Sequence of chain 1.F:
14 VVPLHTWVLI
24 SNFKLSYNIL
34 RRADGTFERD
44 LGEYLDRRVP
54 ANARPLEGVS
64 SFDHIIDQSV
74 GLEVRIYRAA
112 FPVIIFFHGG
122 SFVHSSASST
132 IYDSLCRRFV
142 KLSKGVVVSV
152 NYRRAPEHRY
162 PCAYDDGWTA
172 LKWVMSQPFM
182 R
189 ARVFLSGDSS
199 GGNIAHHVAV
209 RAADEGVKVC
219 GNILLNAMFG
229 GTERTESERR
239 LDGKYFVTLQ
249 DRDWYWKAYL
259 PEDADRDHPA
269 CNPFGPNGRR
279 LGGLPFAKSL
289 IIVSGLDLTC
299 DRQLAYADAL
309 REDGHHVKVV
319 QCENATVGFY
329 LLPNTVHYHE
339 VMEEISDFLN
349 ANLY

Binding-site contacts:
Ligand atom O71 contacts residue SER122 of chain 1.F at 2.8 Å (h-bond).
Ligand atom C12 contacts residue PHE244 of chain 1.F at 3.7 Å (hydrophobic).
Ligand atom C17 contacts residue ASP249 of chain 1.F at 3.9 Å.
Ligand atom C7 contacts residue SER122 of chain 1.F at 3.2 Å.
Ligand atom O92 contacts residue VAL325 of chain 1.F at 4.0 Å.
Ligand atom C7 contacts residue SER197 of chain 1.F at 3.3 Å.
Ligand atom C2 contacts residue PHE26 of chain 1.F at 3.9 Å (hydrophobic).
Ligand atom C15 contacts residue SER122 of chain 1.F at 3.7 Å.
Ligand atom C13 contacts residue ARG250 of chain 1.F at 4.0 Å.
Ligand atom C17 contacts residue ARG250 of chain 1.F at 3.7 Å.
Ligand atom O72 contacts residue SER122 of chain 1.F at 3.2 Å (h-bond).
Ligand atom O91 contacts residue VAL325 of chain 1.F at 3.5 Å.
Ligand atom O91 contacts residue GLY326 of chain 1.F at 3.0 Å (h-bond).
Ligand atom O72 contacts residue SER197 of chain 1.F at 2.9 Å (h-bond).
Ligand atom O92 contacts residue ILE23 of chain 1.F at 3.9 Å.
Ligand atom C17 contacts residue ARG34 of chain 1.F at 3.7 Å.
Ligand atom C7 contacts residue GLY121 of chain 1.F at 4.1 Å.
Ligand atom O72 contacts residue ARG250 of chain 1.F at 3.9 Å.
Ligand atom C3 contacts residue LEU329 of chain 1.F at 4.0 Å (hydrophobic).
Ligand atom C17 contacts residue TYR30 of chain 1.F at 3.8 Å (hydrophobic).
Ligand atom C18 contacts residue TYR328 of chain 1.F at 3.6 Å (hydrophobic).
Ligand atom C3 contacts residue TYR133 of chain 1.F at 3.4 Å (hydrophobic).
Ligand atom C4 contacts residue TYR133 of chain 1.F at 4.0 Å (hydrophobic).
Ligand atom C16 contacts residue ARG250 of chain 1.F at 3.5 Å.
Ligand atom C14 contacts residue VAL245 of chain 1.F at 3.9 Å (hydrophobic).
Ligand atom O31 contacts residue GLY121 of chain 1.F at 4.1 Å.
Ligand atom C1 contacts residue PHE26 of chain 1.F at 3.4 Å (hydrophobic).
Ligand atom O71 contacts residue GLY121 of chain 1.F at 3.0 Å (h-bond).
Ligand atom C15 contacts residue ARG250 of chain 1.F at 3.5 Å.
Ligand atom O31 contacts residue ILE132 of chain 1.F at 3.5 Å.
Ligand atom C17 contacts residue TYR253 of chain 1.F at 3.5 Å (hydrophobic).
Ligand atom C18 contacts residue SER197 of chain 1.F at 3.9 Å.
Ligand atom C14 contacts residue ARG250 of chain 1.F at 4.0 Å.
Ligand atom C2 contacts residue ILE132 of chain 1.F at 3.8 Å (hydrophobic).
Ligand atom O71 contacts residue SER197 of chain 1.F at 3.1 Å (h-bond).
Ligand atom C18 contacts residue TYR133 of chain 1.F at 3.5 Å (hydrophobic).
Ligand atom C18 contacts residue ASP196 of chain 1.F at 3.4 Å.
Ligand atom C3 contacts residue ILE132 of chain 1.F at 3.8 Å (hydrophobic).
Ligand atom C11 contacts residue ILE23 of chain 1.F at 3.8 Å (hydrophobic).
Ligand atom O31 contacts residue TYR133 of chain 1.F at 2.7 Å (h-bond).

The protein below binds the small molecule below.
Small molecule (SMILES): C=C1C[C@]23C[C@H]1CC[C@H]2[C@@]12CC[C@H](O)[C@@](C)(C(=O)O1)[C@H]2[C@@H]3C(=O)O